This small molecule binds to this protein.
Small molecule (SMILES): CC(=O)N[C@@H]1[C@@H](O[C@@H]2O[C@H](CO)[C@H](O)[C@H](O[C@]3(C(=O)O)C[C@H](O)[C@@H](NC(C)=O)[C@H]([C@H](O)[C@H](O)CO)O3)[C@H]2O)[C@H](O)[C@@H](CO[C@]2(C(=O)O)C[C@H](O)[C@@H](NC(C)=O)[C@H]([C@H](O)[C@H](O)CO)O2)O[C@H]1O

Binding-site contacts:
Ligand atom C3 contacts residue HIS298 of chain 1.B at 3.4 Å.
Ligand atom O4 contacts residue VAL296 of chain 1.B at 4.0 Å.
Ligand atom O4 contacts residue ASN80 of chain 1.B at 4.2 Å.
Ligand atom N5 contacts residue TYR72 of chain 1.B at 3.1 Å (h-bond).
Ligand atom O8 contacts residue TYR72 of chain 1.B at 3.4 Å (h-bond).
Ligand atom O1A contacts residue TYR72 of chain 1.B at 3.4 Å.
Ligand atom C4 contacts residue GLY78 of chain 1.B at 3.6 Å.
Ligand atom C1 contacts residue ARG77 of chain 1.B at 3.4 Å.
Ligand atom C11 contacts residue TYR72 of chain 1.B at 4.0 Å (hydrophobic).
Ligand atom C4 contacts residue TYR72 of chain 1.B at 4.1 Å (hydrophobic).
Ligand atom O1B contacts residue TYR72 of chain 1.B at 4.2 Å.
Ligand atom O4 contacts residue ILE79 of chain 1.B at 3.6 Å (h-bond).
Ligand atom C7 contacts residue TYR72 of chain 1.B at 4.3 Å (hydrophobic).
Ligand atom O1A contacts residue ARG77 of chain 1.B at 2.9 Å (salt-bridge).
Ligand atom C1 contacts residue TYR72 of chain 1.B at 4.1 Å (hydrophobic).
Ligand atom O1B contacts residue ARG77 of chain 1.B at 3.1 Å (salt-bridge).
Ligand atom C3 contacts residue VAL296 of chain 1.B at 3.5 Å (hydrophobic).
Ligand atom O4 contacts residue THR291 of chain 1.B at 3.1 Å.
Ligand atom O4 contacts residue GLY78 of chain 1.B at 3.0 Å.
Ligand atom C5 contacts residue TYR72 of chain 1.B at 3.9 Å (hydrophobic).
Ligand atom O1B contacts residue SER89 of chain 1.B at 4.1 Å.
Ligand atom O6 contacts residue ASN93 of chain 1.B at 3.2 Å (h-bond).
Ligand atom C6 contacts residue ASN93 of chain 1.B at 3.2 Å.
Ligand atom O3 contacts residue GLY78 of chain 1.B at 3.4 Å.
Ligand atom C5 contacts residue ASN93 of chain 1.B at 4.3 Å.
Ligand atom C11 contacts residue ASP85 of chain 1.C at 4.0 Å.
Ligand atom O3 contacts residue VAL296 of chain 1.B at 4.0 Å.
Ligand atom O4 contacts residue HIS298 of chain 1.B at 2.9 Å (h-bond).
Ligand atom C4 contacts residue HIS298 of chain 1.B at 3.4 Å.
Ligand atom O1A contacts residue GLY78 of chain 1.B at 4.0 Å.
Ligand atom C3 contacts residue GLY78 of chain 1.B at 3.9 Å.
Ligand atom C4 contacts residue ARG77 of chain 1.B at 4.0 Å.
Ligand atom C3 contacts residue ARG77 of chain 1.B at 3.9 Å.
Ligand atom O1B contacts residue ASN80 of chain 1.B at 4.3 Å.
Ligand atom O8 contacts residue ARG77 of chain 1.B at 3.4 Å (salt-bridge).
Ligand atom C10 contacts residue TYR72 of chain 1.B at 4.1 Å (hydrophobic).
Ligand atom C6 contacts residue TYR72 of chain 1.B at 4.0 Å (hydrophobic).
Ligand atom C8 contacts residue ARG77 of chain 1.B at 4.3 Å.
Ligand atom C3 contacts residue GLY78 of chain 1.B at 4.1 Å.
Ligand atom C2 contacts residue GLY78 of chain 1.B at 4.1 Å.

Sequence of chain 1.C:
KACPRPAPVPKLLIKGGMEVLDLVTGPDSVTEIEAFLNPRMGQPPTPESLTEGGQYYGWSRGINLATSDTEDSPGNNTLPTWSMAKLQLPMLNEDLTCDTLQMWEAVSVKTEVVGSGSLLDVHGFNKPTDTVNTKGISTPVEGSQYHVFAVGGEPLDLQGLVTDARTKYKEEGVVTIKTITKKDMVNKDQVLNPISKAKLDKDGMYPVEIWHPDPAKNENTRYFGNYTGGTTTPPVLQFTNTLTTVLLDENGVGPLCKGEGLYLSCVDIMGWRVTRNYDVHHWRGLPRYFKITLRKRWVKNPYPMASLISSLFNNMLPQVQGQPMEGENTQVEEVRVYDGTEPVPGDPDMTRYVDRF

Sequence of chain 1.B:
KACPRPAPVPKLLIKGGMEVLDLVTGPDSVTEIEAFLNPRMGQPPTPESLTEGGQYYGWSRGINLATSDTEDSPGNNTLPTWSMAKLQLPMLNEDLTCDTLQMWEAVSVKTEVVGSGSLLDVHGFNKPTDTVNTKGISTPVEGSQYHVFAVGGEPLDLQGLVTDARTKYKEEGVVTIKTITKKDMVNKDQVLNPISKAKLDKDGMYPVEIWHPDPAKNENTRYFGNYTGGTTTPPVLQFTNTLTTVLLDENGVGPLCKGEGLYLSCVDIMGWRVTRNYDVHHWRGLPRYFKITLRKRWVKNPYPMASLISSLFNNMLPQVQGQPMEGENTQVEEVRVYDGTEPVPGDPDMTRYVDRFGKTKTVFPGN